This small molecule binds to this protein.
Small molecule (SMILES): N[C@@H](CC(=O)O)C(=O)O

Sequence of chain 1.C:
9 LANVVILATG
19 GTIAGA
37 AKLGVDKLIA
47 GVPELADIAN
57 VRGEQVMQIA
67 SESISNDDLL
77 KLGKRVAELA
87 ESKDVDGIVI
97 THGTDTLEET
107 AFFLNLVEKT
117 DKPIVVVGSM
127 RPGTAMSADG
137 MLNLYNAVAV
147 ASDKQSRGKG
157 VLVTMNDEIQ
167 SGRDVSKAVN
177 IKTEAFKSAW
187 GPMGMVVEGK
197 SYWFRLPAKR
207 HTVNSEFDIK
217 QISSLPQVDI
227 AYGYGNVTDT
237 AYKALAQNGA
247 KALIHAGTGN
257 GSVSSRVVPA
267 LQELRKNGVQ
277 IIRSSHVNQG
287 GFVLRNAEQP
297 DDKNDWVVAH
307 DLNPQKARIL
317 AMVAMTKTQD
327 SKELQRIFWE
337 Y

Binding-site contacts:
Ligand atom OXT contacts residue GLU68 of chain 1.C at 3.8 Å.
Ligand atom O contacts residue THR20 of chain 1.C at 4.2 Å.
Ligand atom CB contacts residue THR20 of chain 1.C at 3.2 Å.
Ligand atom OD2 contacts residue THR100 of chain 1.C at 2.9 Å (h-bond).
Ligand atom C contacts residue SER67 of chain 1.C at 3.5 Å.
Ligand atom OD2 contacts residue GLY99 of chain 1.C at 3.2 Å.
Ligand atom OXT contacts residue GLY99 of chain 1.C at 3.3 Å.
Ligand atom N contacts residue SER258 of chain 1.D at 4.1 Å.
Ligand atom C contacts residue GLY99 of chain 1.C at 3.5 Å.
Ligand atom OD1 contacts residue SER125 of chain 1.C at 3.2 Å (h-bond).
Ligand atom CG contacts residue THR100 of chain 1.C at 3.0 Å.
Ligand atom O contacts residue GLY99 of chain 1.C at 3.4 Å.
Ligand atom C contacts residue ASP101 of chain 1.C at 3.9 Å.
Ligand atom C contacts residue THR100 of chain 1.C at 3.9 Å.
Ligand atom CB contacts residue ASP101 of chain 1.C at 3.5 Å.
Ligand atom N contacts residue ASP101 of chain 1.C at 2.7 Å (salt-bridge).
Ligand atom CG contacts residue THR20 of chain 1.C at 2.9 Å.
Ligand atom N contacts residue GLU68 of chain 1.C at 2.8 Å (salt-bridge).
Ligand atom CA contacts residue THR20 of chain 1.C at 3.6 Å.
Ligand atom OXT contacts residue ASP101 of chain 1.C at 3.0 Å (salt-bridge).
Ligand atom CA contacts residue GLU68 of chain 1.C at 3.8 Å.
Ligand atom C contacts residue GLY19 of chain 1.C at 4.2 Å.
Ligand atom OD2 contacts residue GLY19 of chain 1.C at 3.9 Å.
Ligand atom CG contacts residue SER125 of chain 1.C at 4.0 Å.
Ligand atom O contacts residue ALA66 of chain 1.C at 3.5 Å.
Ligand atom CB contacts residue GLU294 of chain 1.D at 3.7 Å.
Ligand atom C contacts residue GLU68 of chain 1.C at 3.6 Å.
Ligand atom N contacts residue GLU294 of chain 1.D at 2.8 Å (salt-bridge).
Ligand atom OXT contacts residue SER67 of chain 1.C at 2.7 Å (h-bond).
Ligand atom CB contacts residue THR100 of chain 1.C at 3.6 Å.
Ligand atom O contacts residue GLY19 of chain 1.C at 3.4 Å.
Ligand atom OD2 contacts residue SER125 of chain 1.C at 4.0 Å.
Ligand atom OXT contacts residue THR100 of chain 1.C at 3.3 Å (h-bond).
Ligand atom CA contacts residue ASP101 of chain 1.C at 3.7 Å.
Ligand atom CA contacts residue GLU294 of chain 1.D at 3.8 Å.
Ligand atom OD1 contacts residue THR20 of chain 1.C at 3.1 Å (h-bond).
Ligand atom OD1 contacts residue THR100 of chain 1.C at 2.6 Å (h-bond).
Ligand atom O contacts residue SER67 of chain 1.C at 2.9 Å (h-bond).
Ligand atom O contacts residue GLU68 of chain 1.C at 3.8 Å.
Ligand atom OD2 contacts residue THR20 of chain 1.C at 2.9 Å (h-bond).

Sequence of chain 1.D:
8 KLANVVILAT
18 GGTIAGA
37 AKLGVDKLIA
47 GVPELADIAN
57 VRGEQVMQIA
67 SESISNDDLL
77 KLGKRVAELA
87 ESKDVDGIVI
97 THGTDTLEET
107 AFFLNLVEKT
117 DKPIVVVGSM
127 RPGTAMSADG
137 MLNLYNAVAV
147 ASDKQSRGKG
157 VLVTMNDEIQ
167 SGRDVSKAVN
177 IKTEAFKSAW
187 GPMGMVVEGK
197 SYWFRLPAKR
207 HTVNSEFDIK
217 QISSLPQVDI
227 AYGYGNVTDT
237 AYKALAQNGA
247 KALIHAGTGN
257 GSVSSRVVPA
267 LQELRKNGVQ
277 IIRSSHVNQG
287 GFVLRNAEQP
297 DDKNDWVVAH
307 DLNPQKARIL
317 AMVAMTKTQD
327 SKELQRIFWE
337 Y